Sequence of chain 1.E:
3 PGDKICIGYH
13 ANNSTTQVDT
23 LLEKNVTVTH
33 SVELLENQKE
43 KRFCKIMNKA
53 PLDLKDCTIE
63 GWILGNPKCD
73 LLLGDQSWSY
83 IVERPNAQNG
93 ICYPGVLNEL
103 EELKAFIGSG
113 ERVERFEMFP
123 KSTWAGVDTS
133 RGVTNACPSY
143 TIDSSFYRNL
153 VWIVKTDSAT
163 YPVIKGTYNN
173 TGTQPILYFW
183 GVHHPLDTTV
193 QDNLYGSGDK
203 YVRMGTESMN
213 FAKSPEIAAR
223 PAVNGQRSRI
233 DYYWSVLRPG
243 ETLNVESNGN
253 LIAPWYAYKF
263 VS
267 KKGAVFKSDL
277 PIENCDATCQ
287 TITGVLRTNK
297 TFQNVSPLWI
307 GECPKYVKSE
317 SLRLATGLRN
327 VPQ

The small molecule below binds the protein below.
Small molecule (SMILES): CC(=O)N[C@@H]1[C@@H](O)[C@H](O)[C@@H](CO)O[C@H]1O

Binding-site contacts:
Ligand atom C4 contacts residue ASN15 of chain 1.E at 4.3 Å.
Ligand atom C7 contacts residue ASN15 of chain 1.E at 4.1 Å.
Ligand atom C8 contacts residue ASN15 of chain 1.E at 4.3 Å.
Ligand atom O5 contacts residue ASN15 of chain 1.E at 2.4 Å (h-bond).
Ligand atom C5 contacts residue ASN15 of chain 1.E at 3.6 Å.
Ligand atom C2 contacts residue ASN15 of chain 1.E at 2.6 Å.
Ligand atom C3 contacts residue ASN15 of chain 1.E at 3.9 Å.
Ligand atom N2 contacts residue ASN15 of chain 1.E at 3.0 Å (h-bond).
Ligand atom C1 contacts residue ASN15 of chain 1.E at 1.4 Å.
Ligand atom O6 contacts residue ASN15 of chain 1.E at 4.3 Å.